A protein and the small-molecule ligand that binds it are described below.
Small molecule (SMILES): O=C([O-])C(=O)[O-]

Binding-site contacts:
Ligand atom O2 contacts residue THR328 of chain 1.A at 3.0 Å (h-bond).
Ligand atom O2 contacts residue MET360 of chain 1.A at 4.0 Å.
Ligand atom O4 contacts residue GLU272 of chain 1.A at 4.1 Å.
Ligand atom C1 contacts residue ASP296 of chain 1.A at 3.9 Å.
Ligand atom O4 contacts residue LYS270 of chain 1.A at 3.0 Å (salt-bridge).
Ligand atom O2 contacts residue ALA327 of chain 1.A at 4.4 Å.
Ligand atom C2 contacts residue THR328 of chain 1.A at 3.6 Å.
Ligand atom O1 contacts residue THR328 of chain 1.A at 4.3 Å.
Ligand atom O3 contacts residue ALA293 of chain 1.A at 3.0 Å.
Ligand atom C1 contacts residue GLY295 of chain 1.A at 3.7 Å.
Ligand atom O1 contacts residue MG1 of chain 1.H at 2.8 Å.
Ligand atom C2 contacts residue MG1 of chain 1.H at 3.5 Å.
Ligand atom O2 contacts residue ARG73 of chain 1.A at 4.1 Å.
Ligand atom O1 contacts residue ALA293 of chain 1.A at 3.8 Å.
Ligand atom C2 contacts residue LYS270 of chain 1.A at 4.0 Å.
Ligand atom O3 contacts residue GLY295 of chain 1.A at 2.9 Å (h-bond).
Ligand atom O2 contacts residue MET291 of chain 1.A at 3.9 Å.
Ligand atom O4 contacts residue MG1 of chain 1.H at 2.6 Å.
Ligand atom O3 contacts residue ARG294 of chain 1.A at 3.2 Å (salt-bridge).
Ligand atom O3 contacts residue ASP296 of chain 1.A at 4.0 Å.
Ligand atom O4 contacts residue ALA293 of chain 1.A at 4.0 Å.
Ligand atom O1 contacts residue ASP296 of chain 1.A at 2.9 Å (salt-bridge).
Ligand atom O3 contacts residue THR328 of chain 1.A at 2.4 Å (h-bond).
Ligand atom C2 contacts residue ALA293 of chain 1.A at 3.7 Å (hydrophobic).
Ligand atom O2 contacts residue LYS270 of chain 1.A at 4.4 Å.
Ligand atom C1 contacts residue ARG294 of chain 1.A at 4.2 Å.
Ligand atom C1 contacts residue THR328 of chain 1.A at 3.3 Å.
Ligand atom O2 contacts residue ALA293 of chain 1.A at 4.1 Å.
Ligand atom O1 contacts residue GLY295 of chain 1.A at 3.7 Å.
Ligand atom C1 contacts residue ALA293 of chain 1.A at 3.5 Å (hydrophobic).
Ligand atom C1 contacts residue MG1 of chain 1.H at 3.5 Å.

Sequence of chain 1.A:
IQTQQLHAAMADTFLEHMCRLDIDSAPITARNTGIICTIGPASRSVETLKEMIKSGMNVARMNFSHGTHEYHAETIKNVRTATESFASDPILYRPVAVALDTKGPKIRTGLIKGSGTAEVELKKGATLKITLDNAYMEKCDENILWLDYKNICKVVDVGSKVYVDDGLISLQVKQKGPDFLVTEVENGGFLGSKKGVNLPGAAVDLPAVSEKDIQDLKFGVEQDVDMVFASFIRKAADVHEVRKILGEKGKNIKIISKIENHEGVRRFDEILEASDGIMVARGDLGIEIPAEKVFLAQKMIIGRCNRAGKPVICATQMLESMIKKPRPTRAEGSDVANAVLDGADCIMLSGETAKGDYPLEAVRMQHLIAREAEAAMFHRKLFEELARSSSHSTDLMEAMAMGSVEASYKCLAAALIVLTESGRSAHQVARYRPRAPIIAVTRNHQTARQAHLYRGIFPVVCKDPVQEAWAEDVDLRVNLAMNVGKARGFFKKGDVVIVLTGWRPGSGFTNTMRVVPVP